Sequence of chain 1.A:
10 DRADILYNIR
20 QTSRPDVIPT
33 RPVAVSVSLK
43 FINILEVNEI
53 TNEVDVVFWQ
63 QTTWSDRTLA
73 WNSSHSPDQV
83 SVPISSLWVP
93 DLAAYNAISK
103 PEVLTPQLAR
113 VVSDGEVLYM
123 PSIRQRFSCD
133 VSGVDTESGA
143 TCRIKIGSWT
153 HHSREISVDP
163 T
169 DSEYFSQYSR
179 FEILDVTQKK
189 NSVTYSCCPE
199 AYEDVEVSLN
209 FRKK

Sequence of chain 1.B:
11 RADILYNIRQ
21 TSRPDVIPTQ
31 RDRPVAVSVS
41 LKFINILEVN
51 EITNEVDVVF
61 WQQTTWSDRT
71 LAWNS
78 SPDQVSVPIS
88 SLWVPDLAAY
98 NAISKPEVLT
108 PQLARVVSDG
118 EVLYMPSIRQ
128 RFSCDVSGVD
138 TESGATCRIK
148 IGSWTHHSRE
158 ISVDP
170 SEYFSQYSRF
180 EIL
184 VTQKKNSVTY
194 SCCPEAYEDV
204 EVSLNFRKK

Binding-site contacts:
Ligand atom N17 contacts residue TRP151 of chain 1.A at 3.5 Å (h-bond).
Ligand atom C07 contacts residue MET122 of chain 1.B at 3.5 Å (hydrophobic).
Ligand atom C16 contacts residue LEU110 of chain 1.B at 4.1 Å (hydrophobic).
Ligand atom C18 contacts residue MET122 of chain 1.B at 3.9 Å (hydrophobic).
Ligand atom C16 contacts residue THR152 of chain 1.A at 3.2 Å.
Ligand atom C01 contacts residue TRP151 of chain 1.A at 3.7 Å (hydrophobic).
Ligand atom C05 contacts residue SER150 of chain 1.A at 3.5 Å.
Ligand atom C09 contacts residue CYS195 of chain 1.A at 3.9 Å (hydrophobic).
Ligand atom N17 contacts residue THR152 of chain 1.A at 3.6 Å.
Ligand atom C09 contacts residue TYR193 of chain 1.A at 4.1 Å (hydrophobic).
Ligand atom C08 contacts residue MET122 of chain 1.B at 3.2 Å (hydrophobic).
Ligand atom C15 contacts residue THR152 of chain 1.A at 3.9 Å.
Ligand atom C18 contacts residue TRP151 of chain 1.A at 3.5 Å (hydrophobic).
Ligand atom C10 contacts residue TYR200 of chain 1.A at 3.3 Å (hydrophobic).
Ligand atom C12 contacts residue TYR200 of chain 1.A at 4.0 Å (hydrophobic).
Ligand atom C12 contacts residue MET122 of chain 1.B at 3.8 Å (hydrophobic).
Ligand atom N02 contacts residue TYR193 of chain 1.A at 3.7 Å.
Ligand atom C09 contacts residue MET122 of chain 1.B at 3.7 Å (hydrophobic).
Ligand atom N04 contacts residue TYR97 of chain 1.A at 3.5 Å (h-bond).
Ligand atom C03 contacts residue TYR193 of chain 1.A at 3.5 Å (hydrophobic).
Ligand atom C01 contacts residue TYR193 of chain 1.A at 3.5 Å (hydrophobic).
Ligand atom C10 contacts residue CYS196 of chain 1.A at 3.5 Å (hydrophobic).
Ligand atom C05 contacts residue TYR200 of chain 1.A at 3.5 Å (hydrophobic).
Ligand atom C01 contacts residue TRP61 of chain 1.B at 3.6 Å (hydrophobic).
Ligand atom N11 contacts residue TYR200 of chain 1.A at 3.0 Å (h-bond).
Ligand atom C15 contacts residue ARG112 of chain 1.B at 3.6 Å.
Ligand atom N11 contacts residue CYS195 of chain 1.A at 4.0 Å.
Ligand atom N11 contacts residue CYS196 of chain 1.A at 3.3 Å (h-bond).
Ligand atom C10 contacts residue CYS195 of chain 1.A at 3.7 Å (hydrophobic).
Ligand atom C14 contacts residue LEU120 of chain 1.B at 3.9 Å (hydrophobic).
Ligand atom N04 contacts residue SER150 of chain 1.A at 3.1 Å (h-bond).
Ligand atom N04 contacts residue TRP151 of chain 1.A at 3.9 Å.
Ligand atom C06 contacts residue TRP151 of chain 1.A at 3.6 Å (hydrophobic).
Ligand atom N02 contacts residue TRP151 of chain 1.A at 3.6 Å.
Ligand atom C07 contacts residue TRP151 of chain 1.A at 3.7 Å (hydrophobic).
Ligand atom C13 contacts residue TRP151 of chain 1.A at 4.0 Å (hydrophobic).
Ligand atom C03 contacts residue TYR97 of chain 1.A at 3.5 Å (hydrophobic).
Ligand atom C05 contacts residue TRP151 of chain 1.A at 2.9 Å (hydrophobic).
Ligand atom N17 contacts residue MET122 of chain 1.B at 4.1 Å.
Ligand atom N04 contacts residue TYR200 of chain 1.A at 3.5 Å.

A small-molecule ligand and the protein it binds are described below.
Small molecule (SMILES): Cn1cncc1/C=C1\CCN=C1c1cccnc1